Sequence of chain 10.C:
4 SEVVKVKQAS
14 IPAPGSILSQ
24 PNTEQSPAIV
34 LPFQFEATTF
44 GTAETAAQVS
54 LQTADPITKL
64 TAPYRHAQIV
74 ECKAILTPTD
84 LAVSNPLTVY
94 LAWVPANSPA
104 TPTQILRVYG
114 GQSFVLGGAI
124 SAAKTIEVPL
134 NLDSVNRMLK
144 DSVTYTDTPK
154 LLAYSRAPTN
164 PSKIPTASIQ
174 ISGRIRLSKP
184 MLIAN

Binding-site contacts:
Ligand atom O2' contacts residue GLU74 of chain 10.C at 3.2 Å.
Ligand atom OP1 contacts residue LYS10 of chain 10.C at 4.3 Å.
Ligand atom P contacts residue LYS8 of chain 10.C at 3.0 Å.
Ligand atom C1' contacts residue GLU74 of chain 10.C at 3.8 Å.
Ligand atom C2' contacts residue ASN134 of chain 10.C at 4.3 Å.
Ligand atom O4' contacts residue GLU74 of chain 10.C at 3.7 Å.
Ligand atom O2' contacts residue ASN134 of chain 10.C at 3.2 Å (h-bond).
Ligand atom OP2 contacts residue LYS8 of chain 10.C at 2.9 Å (salt-bridge).
Ligand atom C4' contacts residue GLU74 of chain 10.C at 3.9 Å.
Ligand atom O3' contacts residue LYS8 of chain 10.C at 3.8 Å.
Ligand atom O3' contacts residue ASN134 of chain 10.C at 4.2 Å.
Ligand atom OP2 contacts residue LYS10 of chain 10.C at 2.9 Å.
Ligand atom O5' contacts residue LYS8 of chain 10.C at 4.5 Å.
Ligand atom OP1 contacts residue PRO132 of chain 10.C at 3.6 Å.
Ligand atom C2' contacts residue GLU74 of chain 10.C at 4.1 Å.
Ligand atom P contacts residue LYS10 of chain 10.C at 4.0 Å.
Ligand atom O2' contacts residue LEU135 of chain 10.C at 4.3 Å.
Ligand atom OP1 contacts residue ASN134 of chain 10.C at 4.2 Å.
Ligand atom OP1 contacts residue LYS8 of chain 10.C at 2.6 Å (salt-bridge).

A small-molecule ligand and the protein it binds are described below.
Small molecule (SMILES): Nc1ccn([C@@H]2O[C@H](CO[P](=O)(O)O[C@H]3[C@@H](O)[C@H](n4ccc(N)nc4=O)O[C@@H]3CO[P](=O)(O)O[C@H]3[C@@H](O)[C@H](n4ccc(N)nc4=O)O[C@@H]3CO)[C@@H](O)[C@H]2O)c(=O)n1